Sequence of chain 1.A:
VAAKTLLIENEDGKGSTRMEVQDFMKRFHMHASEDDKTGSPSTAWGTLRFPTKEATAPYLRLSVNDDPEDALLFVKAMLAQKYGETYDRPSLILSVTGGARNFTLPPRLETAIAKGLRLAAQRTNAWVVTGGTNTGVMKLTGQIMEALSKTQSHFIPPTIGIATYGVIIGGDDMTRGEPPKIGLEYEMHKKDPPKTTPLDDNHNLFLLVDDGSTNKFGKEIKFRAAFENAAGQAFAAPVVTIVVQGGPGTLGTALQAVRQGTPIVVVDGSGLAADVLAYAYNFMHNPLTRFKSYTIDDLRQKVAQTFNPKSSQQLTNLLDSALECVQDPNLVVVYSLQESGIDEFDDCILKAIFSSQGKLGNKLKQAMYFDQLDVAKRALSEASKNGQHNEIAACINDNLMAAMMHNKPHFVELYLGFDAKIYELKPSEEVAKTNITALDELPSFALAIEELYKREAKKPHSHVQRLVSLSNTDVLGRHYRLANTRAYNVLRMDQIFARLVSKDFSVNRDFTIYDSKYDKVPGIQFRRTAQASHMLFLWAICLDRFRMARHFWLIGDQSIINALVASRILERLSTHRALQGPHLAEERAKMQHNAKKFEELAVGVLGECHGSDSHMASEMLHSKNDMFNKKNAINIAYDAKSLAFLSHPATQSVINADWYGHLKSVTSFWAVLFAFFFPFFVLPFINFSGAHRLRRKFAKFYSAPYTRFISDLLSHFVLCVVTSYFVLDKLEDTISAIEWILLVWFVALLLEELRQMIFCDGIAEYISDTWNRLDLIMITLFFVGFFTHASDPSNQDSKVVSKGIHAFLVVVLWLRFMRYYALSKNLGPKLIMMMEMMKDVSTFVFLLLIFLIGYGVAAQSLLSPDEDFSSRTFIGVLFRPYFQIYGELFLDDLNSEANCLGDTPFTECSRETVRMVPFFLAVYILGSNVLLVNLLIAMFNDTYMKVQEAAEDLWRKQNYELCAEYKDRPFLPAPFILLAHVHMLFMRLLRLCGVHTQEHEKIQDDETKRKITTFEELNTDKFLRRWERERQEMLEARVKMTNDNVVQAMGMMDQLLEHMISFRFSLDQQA

This small molecule binds to this protein.
Small molecule (SMILES): Nc1ncnc2c1ncn2[C@@H]1O[C@H](CO[P](=O)(O)O[P](=O)(O)OC[C@H]2O[C@@H](O)[C@H](O)[C@@H]2O)[C@@H](O)[C@H]1O

Binding-site contacts:
Ligand atom C4 contacts residue ALA151 of chain 1.A at 3.8 Å (hydrophobic).
Ligand atom C2 contacts residue THR184 of chain 1.A at 3.6 Å.
Ligand atom O4D contacts residue GLY149 of chain 1.A at 3.7 Å.
Ligand atom C4 contacts residue PHE268 of chain 1.A at 3.6 Å (hydrophobic).
Ligand atom O2B contacts residue GLY300 of chain 1.A at 3.0 Å (h-bond).
Ligand atom O1D contacts residue GLY149 of chain 1.A at 2.9 Å (h-bond).
Ligand atom PA contacts residue ALA151 of chain 1.A at 3.7 Å.
Ligand atom C1D contacts residue GLY149 of chain 1.A at 3.7 Å.
Ligand atom C2D contacts residue THR148 of chain 1.A at 3.7 Å.
Ligand atom N9 contacts residue PHE268 of chain 1.A at 3.5 Å.
Ligand atom O2B contacts residue PRO299 of chain 1.A at 3.7 Å.
Ligand atom O2B contacts residue GLY298 of chain 1.A at 3.2 Å (h-bond).
Ligand atom O1D contacts residue GLY150 of chain 1.A at 3.6 Å.
Ligand atom O1D contacts residue ALA151 of chain 1.A at 3.3 Å (h-bond).
Ligand atom C8 contacts residue PHE268 of chain 1.A at 3.6 Å (hydrophobic).
Ligand atom O3A contacts residue GLY298 of chain 1.A at 3.5 Å (h-bond).
Ligand atom O2B contacts residue GLY149 of chain 1.A at 3.4 Å (h-bond).
Ligand atom O2' contacts residue PHE268 of chain 1.A at 3.5 Å.
Ligand atom O2B contacts residue THR301 of chain 1.A at 2.9 Å (h-bond).
Ligand atom O3D contacts residue THR304 of chain 1.A at 3.8 Å.
Ligand atom O2A contacts residue GLY298 of chain 1.A at 3.3 Å.
Ligand atom O2D contacts residue GLY182 of chain 1.A at 3.4 Å.
Ligand atom O1A contacts residue ALA151 of chain 1.A at 3.0 Å (h-bond).
Ligand atom O1A contacts residue GLY150 of chain 1.A at 3.8 Å.
Ligand atom N1 contacts residue THR184 of chain 1.A at 3.3 Å.
Ligand atom C2D contacts residue GLY149 of chain 1.A at 3.4 Å.
Ligand atom N6 contacts residue GLY182 of chain 1.A at 3.4 Å (h-bond).
Ligand atom O2D contacts residue THR148 of chain 1.A at 3.8 Å.
Ligand atom O3D contacts residue ILE272 of chain 1.A at 3.5 Å.
Ligand atom C5' contacts residue ALA151 of chain 1.A at 3.7 Å (hydrophobic).
Ligand atom PB contacts residue GLY300 of chain 1.A at 3.8 Å.
Ligand atom O3A contacts residue GLY149 of chain 1.A at 3.4 Å (h-bond).
Ligand atom O2A contacts residue PRO299 of chain 1.A at 3.6 Å.
Ligand atom O4D contacts residue ALA151 of chain 1.A at 3.5 Å.
Ligand atom O5D contacts residue GLY149 of chain 1.A at 3.8 Å.
Ligand atom O1A contacts residue ARG152 of chain 1.A at 2.9 Å (salt-bridge).
Ligand atom O1B contacts residue GLY300 of chain 1.A at 3.6 Å.
Ligand atom O3A contacts residue ALA151 of chain 1.A at 3.2 Å (h-bond).
Ligand atom N3 contacts residue ALA151 of chain 1.A at 3.8 Å.
Ligand atom O5' contacts residue ALA151 of chain 1.A at 3.3 Å.